Binding-site contacts:
Ligand atom C2 contacts residue THR186 of chain 1.D at 3.2 Å.
Ligand atom N1 contacts residue THR186 of chain 1.D at 3.5 Å (h-bond).
Ligand atom O4' contacts residue ARG152 of chain 1.D at 3.2 Å.
Ligand atom O2D contacts residue ARG275 of chain 1.D at 2.9 Å (salt-bridge).
Ligand atom C1' contacts residue ARG152 of chain 1.D at 3.6 Å.
Ligand atom O3D contacts residue GLU271 of chain 1.D at 2.8 Å (salt-bridge).
Ligand atom O1B contacts residue PRO299 of chain 1.D at 3.6 Å (h-bond).
Ligand atom O2B contacts residue GLY150 of chain 1.D at 3.5 Å.
Ligand atom O1D contacts residue MET189 of chain 1.D at 3.4 Å (h-bond).
Ligand atom C5 contacts residue PHE268 of chain 1.D at 3.5 Å (hydrophobic).
Ligand atom O2' contacts residue PHE268 of chain 1.D at 3.3 Å.
Ligand atom O1A contacts residue ALA151 of chain 1.D at 2.6 Å (h-bond).
Ligand atom C4 contacts residue PHE268 of chain 1.D at 3.5 Å (hydrophobic).
Ligand atom O1A contacts residue ASN153 of chain 1.D at 2.9 Å (h-bond).
Ligand atom O2B contacts residue GLY149 of chain 1.D at 3.1 Å (h-bond).
Ligand atom O2A contacts residue ASN153 of chain 1.D at 3.3 Å (h-bond).
Ligand atom O5' contacts residue ASN153 of chain 1.D at 3.5 Å (h-bond).
Ligand atom O2B contacts residue GLY298 of chain 1.D at 2.8 Å (h-bond).
Ligand atom O2D contacts residue GLU271 of chain 1.D at 3.4 Å (salt-bridge).
Ligand atom PB contacts residue GLY298 of chain 1.D at 3.7 Å.
Ligand atom C2 contacts residue THR248 of chain 1.D at 3.6 Å.
Ligand atom O4D contacts residue GLY149 of chain 1.D at 3.0 Å (h-bond).
Ligand atom O1B contacts residue GLY300 of chain 1.D at 3.1 Å (h-bond).
Ligand atom O1D contacts residue GLY149 of chain 1.D at 2.8 Å (h-bond).
Ligand atom O2A contacts residue GLY298 of chain 1.D at 3.3 Å.
Ligand atom N1 contacts residue THR184 of chain 1.D at 2.8 Å (h-bond).
Ligand atom C2' contacts residue PHE268 of chain 1.D at 3.6 Å (hydrophobic).
Ligand atom N7 contacts residue PHE268 of chain 1.D at 3.5 Å.
Ligand atom O1B contacts residue GLY298 of chain 1.D at 3.5 Å.
Ligand atom C2D contacts residue THR148 of chain 1.D at 3.4 Å.
Ligand atom O5D contacts residue GLY149 of chain 1.D at 3.6 Å.
Ligand atom O1A contacts residue ARG152 of chain 1.D at 3.4 Å (salt-bridge).
Ligand atom O1A contacts residue GLY150 of chain 1.D at 3.3 Å.
Ligand atom O2B contacts residue THR301 of chain 1.D at 3.3 Å (h-bond).
Ligand atom PA contacts residue ASN153 of chain 1.D at 3.3 Å.
Ligand atom C1D contacts residue MET189 of chain 1.D at 3.5 Å (hydrophobic).
Ligand atom C2 contacts residue THR184 of chain 1.D at 3.5 Å.
Ligand atom O1D contacts residue THR148 of chain 1.D at 3.0 Å (h-bond).
Ligand atom C1D contacts residue GLY149 of chain 1.D at 3.6 Å.
Ligand atom C8 contacts residue PHE268 of chain 1.D at 3.7 Å (hydrophobic).

This protein binds this small molecule.
Small molecule (SMILES): Nc1ncnc2c1ncn2[C@@H]1O[C@H](CO[P](=O)(O)O[P](=O)(O)OC[C@H]2O[C@@H](O)[C@H](O)[C@@H]2O)[C@@H](O)[C@H]1O

Sequence of chain 1.D:
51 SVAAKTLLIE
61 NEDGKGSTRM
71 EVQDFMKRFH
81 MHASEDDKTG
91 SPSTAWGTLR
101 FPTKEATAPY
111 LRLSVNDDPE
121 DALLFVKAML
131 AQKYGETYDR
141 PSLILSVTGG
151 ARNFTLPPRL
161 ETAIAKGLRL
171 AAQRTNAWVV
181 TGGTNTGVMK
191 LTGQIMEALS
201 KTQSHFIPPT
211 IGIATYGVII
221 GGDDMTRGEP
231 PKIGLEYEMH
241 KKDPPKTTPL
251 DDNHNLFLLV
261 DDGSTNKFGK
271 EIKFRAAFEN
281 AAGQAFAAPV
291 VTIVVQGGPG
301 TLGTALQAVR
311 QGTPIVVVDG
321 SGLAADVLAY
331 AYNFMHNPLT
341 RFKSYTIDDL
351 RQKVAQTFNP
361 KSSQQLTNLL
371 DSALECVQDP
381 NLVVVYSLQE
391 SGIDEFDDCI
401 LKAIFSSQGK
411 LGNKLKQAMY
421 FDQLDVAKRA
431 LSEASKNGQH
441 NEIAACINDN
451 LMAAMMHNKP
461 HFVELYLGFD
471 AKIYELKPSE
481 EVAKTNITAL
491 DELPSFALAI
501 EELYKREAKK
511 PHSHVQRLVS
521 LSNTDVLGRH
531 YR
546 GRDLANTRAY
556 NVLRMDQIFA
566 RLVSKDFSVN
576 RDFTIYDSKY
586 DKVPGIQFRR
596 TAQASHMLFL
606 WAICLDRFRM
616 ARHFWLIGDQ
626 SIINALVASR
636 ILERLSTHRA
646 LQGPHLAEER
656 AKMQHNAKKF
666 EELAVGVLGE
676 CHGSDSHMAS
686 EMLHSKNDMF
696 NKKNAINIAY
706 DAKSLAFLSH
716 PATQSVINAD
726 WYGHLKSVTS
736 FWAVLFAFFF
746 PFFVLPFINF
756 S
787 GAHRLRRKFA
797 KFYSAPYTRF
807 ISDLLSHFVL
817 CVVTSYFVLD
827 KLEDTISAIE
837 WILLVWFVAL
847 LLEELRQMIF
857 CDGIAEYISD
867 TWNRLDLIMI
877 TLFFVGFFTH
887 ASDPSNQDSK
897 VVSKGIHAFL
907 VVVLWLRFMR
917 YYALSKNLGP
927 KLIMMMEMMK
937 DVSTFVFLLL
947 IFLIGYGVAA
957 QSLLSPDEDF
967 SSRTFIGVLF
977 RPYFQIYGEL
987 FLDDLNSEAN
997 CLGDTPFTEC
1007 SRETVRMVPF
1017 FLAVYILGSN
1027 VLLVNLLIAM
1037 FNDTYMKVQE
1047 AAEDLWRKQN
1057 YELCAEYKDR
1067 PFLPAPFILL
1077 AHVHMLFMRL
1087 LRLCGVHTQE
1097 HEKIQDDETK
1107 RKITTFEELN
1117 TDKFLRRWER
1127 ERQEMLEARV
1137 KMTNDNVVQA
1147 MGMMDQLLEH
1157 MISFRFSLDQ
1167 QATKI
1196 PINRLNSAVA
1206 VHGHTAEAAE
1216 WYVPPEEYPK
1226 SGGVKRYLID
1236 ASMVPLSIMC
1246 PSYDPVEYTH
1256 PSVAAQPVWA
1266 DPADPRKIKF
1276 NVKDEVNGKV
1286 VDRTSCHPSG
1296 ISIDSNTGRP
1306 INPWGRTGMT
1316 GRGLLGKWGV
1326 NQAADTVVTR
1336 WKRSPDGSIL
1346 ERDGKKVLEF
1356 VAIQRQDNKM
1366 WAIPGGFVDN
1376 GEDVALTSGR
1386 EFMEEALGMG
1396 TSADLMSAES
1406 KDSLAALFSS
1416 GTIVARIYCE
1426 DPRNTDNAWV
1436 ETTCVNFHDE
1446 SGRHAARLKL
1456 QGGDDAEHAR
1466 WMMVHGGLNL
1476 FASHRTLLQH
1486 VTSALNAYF